Sequence of chain 51.B:
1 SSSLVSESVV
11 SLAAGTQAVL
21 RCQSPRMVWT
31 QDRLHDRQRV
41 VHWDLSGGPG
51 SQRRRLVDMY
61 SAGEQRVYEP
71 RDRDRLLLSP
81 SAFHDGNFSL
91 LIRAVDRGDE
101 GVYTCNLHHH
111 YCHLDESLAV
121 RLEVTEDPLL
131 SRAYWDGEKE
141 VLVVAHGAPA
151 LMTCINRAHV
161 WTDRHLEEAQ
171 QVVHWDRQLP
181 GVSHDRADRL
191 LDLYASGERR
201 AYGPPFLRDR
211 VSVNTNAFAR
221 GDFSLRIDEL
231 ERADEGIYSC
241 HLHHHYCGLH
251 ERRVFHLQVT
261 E

A protein and the small-molecule ligand that binds it are described below.
Small molecule (SMILES): CC(=O)N[C@@H]1[C@@H](O)[C@H](O)[C@@H](CO)O[C@H]1O

Binding-site contacts:
Ligand atom O5 contacts residue ASN259 of chain 51.I at 2.3 Å (h-bond).
Ligand atom C6 contacts residue LYS115 of chain 51.H at 4.3 Å.
Ligand atom C5 contacts residue ASN259 of chain 51.I at 3.6 Å.
Ligand atom O6 contacts residue THR116 of chain 51.H at 3.5 Å.
Ligand atom O7 contacts residue LYS181 of chain 51.H at 4.1 Å.
Ligand atom C8 contacts residue GLU198 of chain 51.B at 4.1 Å.
Ligand atom O6 contacts residue LYS115 of chain 51.H at 3.7 Å.
Ligand atom C8 contacts residue ASN259 of chain 51.I at 4.4 Å.
Ligand atom O7 contacts residue ASN259 of chain 51.I at 2.8 Å (h-bond).
Ligand atom C4 contacts residue ASN259 of chain 51.I at 4.1 Å.
Ligand atom O6 contacts residue ASN259 of chain 51.I at 4.5 Å.
Ligand atom C4 contacts residue LYS115 of chain 51.H at 4.5 Å.
Ligand atom C1 contacts residue ASN259 of chain 51.I at 1.4 Å.
Ligand atom C2 contacts residue ASN259 of chain 51.I at 2.4 Å.
Ligand atom N2 contacts residue ASN259 of chain 51.I at 3.0 Å (h-bond).
Ligand atom C3 contacts residue ASN259 of chain 51.I at 3.8 Å.
Ligand atom C7 contacts residue ASN259 of chain 51.I at 3.1 Å.
Ligand atom O5 contacts residue THR116 of chain 51.H at 4.3 Å.

Sequence of chain 51.H:
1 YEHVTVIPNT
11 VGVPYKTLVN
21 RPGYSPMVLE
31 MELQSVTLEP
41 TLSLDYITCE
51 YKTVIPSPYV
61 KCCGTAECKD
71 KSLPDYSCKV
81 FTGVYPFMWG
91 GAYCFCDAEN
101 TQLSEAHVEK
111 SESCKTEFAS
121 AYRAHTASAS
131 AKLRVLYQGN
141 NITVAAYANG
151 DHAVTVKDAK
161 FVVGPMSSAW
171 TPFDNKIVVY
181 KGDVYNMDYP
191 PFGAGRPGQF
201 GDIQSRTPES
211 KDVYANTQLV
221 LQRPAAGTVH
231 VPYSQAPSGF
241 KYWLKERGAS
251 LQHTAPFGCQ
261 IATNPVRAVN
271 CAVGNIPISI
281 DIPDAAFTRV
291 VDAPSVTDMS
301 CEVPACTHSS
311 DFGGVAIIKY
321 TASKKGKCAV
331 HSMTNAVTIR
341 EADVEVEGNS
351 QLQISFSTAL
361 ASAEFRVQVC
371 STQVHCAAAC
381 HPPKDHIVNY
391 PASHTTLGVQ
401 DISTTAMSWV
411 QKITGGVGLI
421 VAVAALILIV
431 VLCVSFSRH

Sequence of chain 51.I:
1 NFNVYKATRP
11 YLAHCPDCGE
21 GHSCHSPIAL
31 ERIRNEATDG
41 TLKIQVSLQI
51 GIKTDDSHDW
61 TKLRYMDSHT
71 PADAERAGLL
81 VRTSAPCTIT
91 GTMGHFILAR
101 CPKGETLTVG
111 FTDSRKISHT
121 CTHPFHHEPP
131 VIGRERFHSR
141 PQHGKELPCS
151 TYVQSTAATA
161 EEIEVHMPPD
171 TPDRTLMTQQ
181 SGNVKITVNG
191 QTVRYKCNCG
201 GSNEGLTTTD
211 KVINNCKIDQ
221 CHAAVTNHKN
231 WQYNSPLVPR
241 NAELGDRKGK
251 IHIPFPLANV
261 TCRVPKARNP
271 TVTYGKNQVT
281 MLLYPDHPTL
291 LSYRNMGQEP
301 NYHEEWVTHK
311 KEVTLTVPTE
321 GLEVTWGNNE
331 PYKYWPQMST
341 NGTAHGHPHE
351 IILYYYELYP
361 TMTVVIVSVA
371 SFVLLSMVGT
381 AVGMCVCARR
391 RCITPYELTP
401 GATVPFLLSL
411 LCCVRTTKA